The small molecule below binds the protein below.
Small molecule (SMILES): CC(=O)N[C@@H]1[C@@H](O)[C@H](O)[C@@H](CO)O[C@H]1O

Binding-site contacts:
Ligand atom C3 contacts residue ASN100 of chain 1.A at 3.9 Å.
Ligand atom C5 contacts residue ASN100 of chain 1.A at 3.7 Å.
Ligand atom C2 contacts residue ASN100 of chain 1.A at 2.6 Å.
Ligand atom O7 contacts residue ASN100 of chain 1.A at 3.9 Å.
Ligand atom C7 contacts residue ASN100 of chain 1.A at 3.1 Å.
Ligand atom C1 contacts residue SER102 of chain 1.A at 4.4 Å.
Ligand atom O5 contacts residue ASN100 of chain 1.A at 2.4 Å (h-bond).
Ligand atom C8 contacts residue ASN100 of chain 1.A at 3.4 Å.
Ligand atom C1 contacts residue ASN100 of chain 1.A at 1.4 Å.
Ligand atom C4 contacts residue ASN100 of chain 1.A at 4.3 Å.
Ligand atom N2 contacts residue ASN100 of chain 1.A at 2.6 Å (h-bond).

Sequence of chain 1.A:
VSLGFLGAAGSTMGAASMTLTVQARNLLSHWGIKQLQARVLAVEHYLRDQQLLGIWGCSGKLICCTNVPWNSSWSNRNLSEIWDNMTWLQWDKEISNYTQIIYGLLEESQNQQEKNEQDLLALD